Binding-site contacts:
Ligand atom O6 contacts residue LYS163 of chain 2.G at 2.8 Å (salt-bridge).
Ligand atom O4P contacts residue ARG281 of chain 2.G at 3.0 Å (salt-bridge).
Ligand atom C3 contacts residue KCX187 of chain 2.G at 3.0 Å.
Ligand atom O3P contacts residue GLY366 of chain 2.G at 3.3 Å.
Ligand atom O5P contacts residue ARG281 of chain 2.G at 2.8 Å (salt-bridge).
Ligand atom O3 contacts residue HIS280 of chain 2.G at 3.0 Å (h-bond).
Ligand atom O3 contacts residue GLU190 of chain 2.G at 3.0 Å (salt-bridge).
Ligand atom O2 contacts residue THR159 of chain 2.G at 2.9 Å (h-bond).
Ligand atom O6 contacts residue ASN109 of chain 1.A at 3.1 Å (h-bond).
Ligand atom O4 contacts residue GLY366 of chain 2.G at 3.2 Å.
Ligand atom O6 contacts residue GLU190 of chain 2.G at 3.2 Å (salt-bridge).
Ligand atom O7 contacts residue GLU53 of chain 1.A at 3.4 Å (salt-bridge).
Ligand atom O6 contacts residue LYS161 of chain 2.G at 3.4 Å (salt-bridge).
Ligand atom O2P contacts residue LYS161 of chain 2.G at 3.4 Å.
Ligand atom O3 contacts residue ASN109 of chain 1.A at 3.5 Å (h-bond).
Ligand atom O2 contacts residue ASP189 of chain 2.G at 3.2 Å (salt-bridge).
Ligand atom O7 contacts residue LYS320 of chain 2.G at 2.9 Å (salt-bridge).
Ligand atom O6 contacts residue ASP189 of chain 2.G at 3.0 Å (salt-bridge).
Ligand atom O2P contacts residue GLY390 of chain 2.G at 2.7 Å (h-bond).
Ligand atom O3P contacts residue LYS320 of chain 2.G at 2.8 Å (salt-bridge).
Ligand atom O3P contacts residue TRP59 of chain 1.A at 3.4 Å.
Ligand atom O5 contacts residue LEU321 of chain 2.G at 3.4 Å.
Ligand atom O2 contacts residue LYS161 of chain 2.G at 3.0 Å (salt-bridge).
Ligand atom O3P contacts residue GLY367 of chain 2.G at 2.8 Å (h-bond).
Ligand atom O6P contacts residue SER365 of chain 2.G at 3.2 Å (h-bond).
Ligand atom O3 contacts residue MG1 of chain 2.P at 2.2 Å.
Ligand atom C3 contacts residue MG1 of chain 2.P at 3.0 Å.
Ligand atom C2 contacts residue MG1 of chain 2.P at 2.8 Å.
Ligand atom O2 contacts residue MG1 of chain 2.P at 2.3 Å.
Ligand atom O6 contacts residue MG1 of chain 2.P at 2.1 Å.
Ligand atom C contacts residue MG1 of chain 2.P at 2.9 Å.
Ligand atom P1 contacts residue THR58 of chain 1.A at 3.5 Å.
Ligand atom O3 contacts residue KCX187 of chain 2.G at 2.5 Å (h-bond).
Ligand atom O4 contacts residue SER365 of chain 2.G at 3.0 Å (h-bond).
Ligand atom O1 contacts residue LYS161 of chain 2.G at 3.2 Å (salt-bridge).
Ligand atom O6P contacts residue HIS313 of chain 2.G at 2.8 Å (h-bond).
Ligand atom O1P contacts residue GLY389 of chain 2.G at 2.9 Å (h-bond).
Ligand atom C contacts residue LYS161 of chain 2.G at 3.5 Å.
Ligand atom O2P contacts residue THR58 of chain 1.A at 2.6 Å (h-bond).
Ligand atom O2 contacts residue KCX187 of chain 2.G at 3.3 Å (h-bond).

Sequence of chain 1.A:
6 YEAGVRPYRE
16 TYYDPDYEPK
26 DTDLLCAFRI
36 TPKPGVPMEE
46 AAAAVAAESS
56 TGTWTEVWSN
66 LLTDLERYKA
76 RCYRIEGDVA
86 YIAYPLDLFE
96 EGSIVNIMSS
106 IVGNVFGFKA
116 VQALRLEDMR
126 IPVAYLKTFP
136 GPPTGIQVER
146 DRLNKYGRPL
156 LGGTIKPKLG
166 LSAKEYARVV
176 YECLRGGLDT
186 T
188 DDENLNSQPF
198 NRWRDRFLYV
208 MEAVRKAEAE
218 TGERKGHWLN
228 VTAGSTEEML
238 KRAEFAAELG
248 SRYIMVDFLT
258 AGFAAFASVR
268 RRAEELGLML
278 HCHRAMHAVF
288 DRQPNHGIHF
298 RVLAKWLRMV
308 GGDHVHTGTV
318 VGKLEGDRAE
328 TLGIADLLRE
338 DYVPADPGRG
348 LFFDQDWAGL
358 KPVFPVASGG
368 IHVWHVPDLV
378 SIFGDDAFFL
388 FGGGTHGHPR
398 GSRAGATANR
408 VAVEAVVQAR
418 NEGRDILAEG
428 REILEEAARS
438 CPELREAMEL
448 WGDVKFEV

Sequence of chain 2.G:
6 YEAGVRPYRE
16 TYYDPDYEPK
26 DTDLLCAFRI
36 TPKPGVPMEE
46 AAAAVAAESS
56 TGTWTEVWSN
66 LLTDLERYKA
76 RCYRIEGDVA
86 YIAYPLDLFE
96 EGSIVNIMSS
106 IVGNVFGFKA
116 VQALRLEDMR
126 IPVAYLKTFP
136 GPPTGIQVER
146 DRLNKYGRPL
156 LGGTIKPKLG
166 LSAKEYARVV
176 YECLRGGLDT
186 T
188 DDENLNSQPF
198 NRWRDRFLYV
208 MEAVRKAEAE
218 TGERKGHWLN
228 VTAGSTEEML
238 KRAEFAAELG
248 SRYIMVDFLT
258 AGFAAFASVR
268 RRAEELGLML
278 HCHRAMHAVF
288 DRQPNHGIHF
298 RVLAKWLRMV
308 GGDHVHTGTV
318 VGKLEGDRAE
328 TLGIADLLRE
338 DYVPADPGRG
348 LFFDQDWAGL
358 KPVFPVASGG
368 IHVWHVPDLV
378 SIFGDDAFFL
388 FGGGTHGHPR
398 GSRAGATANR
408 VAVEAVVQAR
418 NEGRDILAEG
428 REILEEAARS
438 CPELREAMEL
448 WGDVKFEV

The protein below binds the small molecule below.
Small molecule (SMILES): O=C(O)[C@@](O)(COP(=O)(O)O)[C@H](O)[C@H](O)COP(=O)(O)O